This small molecule binds to this protein.
Small molecule (SMILES): CC(=O)N[C@@H]1[C@@H](O)[C@H](O)[C@@H](CO)O[C@H]1O

Binding-site contacts:
Ligand atom O7 contacts residue ASN306 of chain 1.A at 3.1 Å (h-bond).
Ligand atom O5 contacts residue TYR305 of chain 1.A at 4.3 Å.
Ligand atom C8 contacts residue ASN306 of chain 1.A at 4.4 Å.
Ligand atom C1 contacts residue ASN306 of chain 1.A at 1.5 Å.
Ligand atom C7 contacts residue ASN306 of chain 1.A at 3.2 Å.
Ligand atom O4 contacts residue TYR304 of chain 1.A at 4.1 Å.
Ligand atom C6 contacts residue TYR304 of chain 1.A at 4.0 Å (hydrophobic).
Ligand atom C2 contacts residue TYR304 of chain 1.A at 4.3 Å (hydrophobic).
Ligand atom O5 contacts residue TYR304 of chain 1.A at 3.3 Å (h-bond).
Ligand atom C1 contacts residue TYR304 of chain 1.A at 4.1 Å (hydrophobic).
Ligand atom O5 contacts residue ASN306 of chain 1.A at 2.5 Å (h-bond).
Ligand atom C5 contacts residue ASN306 of chain 1.A at 3.8 Å.
Ligand atom C5 contacts residue TYR304 of chain 1.A at 4.1 Å (hydrophobic).
Ligand atom C3 contacts residue ASN306 of chain 1.A at 3.9 Å.
Ligand atom C2 contacts residue ASN306 of chain 1.A at 2.5 Å.
Ligand atom C4 contacts residue ASN306 of chain 1.A at 4.3 Å.
Ligand atom C6 contacts residue LYS349 of chain 1.A at 4.4 Å.
Ligand atom O6 contacts residue LYS349 of chain 1.A at 3.3 Å.
Ligand atom N2 contacts residue ASN306 of chain 1.A at 2.9 Å (h-bond).
Ligand atom C4 contacts residue TYR304 of chain 1.A at 4.3 Å (hydrophobic).

Sequence of chain 1.A:
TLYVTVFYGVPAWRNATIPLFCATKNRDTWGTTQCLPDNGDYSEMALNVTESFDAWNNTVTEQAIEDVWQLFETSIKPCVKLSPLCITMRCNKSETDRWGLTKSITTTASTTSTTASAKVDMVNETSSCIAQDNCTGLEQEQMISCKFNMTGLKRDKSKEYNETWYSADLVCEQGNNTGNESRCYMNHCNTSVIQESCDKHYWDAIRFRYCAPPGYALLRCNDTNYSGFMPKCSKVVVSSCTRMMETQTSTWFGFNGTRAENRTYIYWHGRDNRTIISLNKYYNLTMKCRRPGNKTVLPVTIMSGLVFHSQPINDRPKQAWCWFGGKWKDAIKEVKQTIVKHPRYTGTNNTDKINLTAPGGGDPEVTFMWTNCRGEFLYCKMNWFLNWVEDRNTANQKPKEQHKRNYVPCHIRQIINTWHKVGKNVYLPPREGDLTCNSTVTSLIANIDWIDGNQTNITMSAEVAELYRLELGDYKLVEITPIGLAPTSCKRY